Binding-site contacts:
Ligand atom C4 contacts residue ASN154 of chain 25.A at 4.2 Å.
Ligand atom C5 contacts residue THR156 of chain 25.A at 4.2 Å.
Ligand atom C1 contacts residue GLY150 of chain 25.A at 3.9 Å.
Ligand atom C8 contacts residue ASN157 of chain 25.A at 3.9 Å.
Ligand atom C2 contacts residue ASN154 of chain 25.A at 2.4 Å.
Ligand atom C5 contacts residue MET151 of chain 25.A at 3.8 Å (hydrophobic).
Ligand atom C3 contacts residue ASN154 of chain 25.A at 3.8 Å.
Ligand atom C3 contacts residue MET151 of chain 25.A at 4.0 Å (hydrophobic).
Ligand atom C6 contacts residue THR156 of chain 25.A at 3.7 Å.
Ligand atom N2 contacts residue GLY150 of chain 25.A at 3.5 Å (h-bond).
Ligand atom O7 contacts residue HIS148 of chain 25.A at 3.6 Å (h-bond).
Ligand atom C1 contacts residue MET151 of chain 25.A at 4.1 Å (hydrophobic).
Ligand atom C2 contacts residue GLY150 of chain 25.A at 3.8 Å.
Ligand atom C5 contacts residue THR156 of chain 25.A at 3.9 Å.
Ligand atom N2 contacts residue ASN154 of chain 25.A at 2.9 Å (h-bond).
Ligand atom C1 contacts residue ASN154 of chain 25.A at 1.4 Å.
Ligand atom O5 contacts residue MET151 of chain 25.A at 3.9 Å.
Ligand atom O7 contacts residue THR156 of chain 25.A at 4.5 Å.
Ligand atom C6 contacts residue ASN157 of chain 25.A at 3.5 Å.
Ligand atom O7 contacts residue GLY150 of chain 25.A at 2.9 Å (h-bond).
Ligand atom C2 contacts residue MET151 of chain 25.A at 4.2 Å (hydrophobic).
Ligand atom O7 contacts residue ASN154 of chain 25.A at 4.0 Å.
Ligand atom O5 contacts residue ASN157 of chain 25.A at 4.3 Å.
Ligand atom O6 contacts residue THR156 of chain 25.A at 4.5 Å.
Ligand atom C8 contacts residue THR156 of chain 25.A at 4.5 Å.
Ligand atom C6 contacts residue ASP161 of chain 25.A at 3.6 Å.
Ligand atom O5 contacts residue THR156 of chain 25.A at 4.0 Å.
Ligand atom O5 contacts residue THR156 of chain 25.A at 4.0 Å.
Ligand atom C7 contacts residue ASN154 of chain 25.A at 3.7 Å.
Ligand atom C6 contacts residue MET151 of chain 25.A at 4.5 Å (hydrophobic).
Ligand atom C4 contacts residue MET151 of chain 25.A at 3.9 Å (hydrophobic).
Ligand atom C8 contacts residue GLY150 of chain 25.A at 3.8 Å.
Ligand atom O6 contacts residue MET151 of chain 25.A at 4.2 Å.
Ligand atom C1 contacts residue THR156 of chain 25.A at 4.3 Å.
Ligand atom O5 contacts residue ASN154 of chain 25.A at 2.3 Å (h-bond).
Ligand atom C7 contacts residue GLY150 of chain 25.A at 3.1 Å.
Ligand atom C5 contacts residue ASN154 of chain 25.A at 3.6 Å.
Ligand atom C6 contacts residue THR156 of chain 25.A at 4.0 Å.

Sequence of chain 25.A:
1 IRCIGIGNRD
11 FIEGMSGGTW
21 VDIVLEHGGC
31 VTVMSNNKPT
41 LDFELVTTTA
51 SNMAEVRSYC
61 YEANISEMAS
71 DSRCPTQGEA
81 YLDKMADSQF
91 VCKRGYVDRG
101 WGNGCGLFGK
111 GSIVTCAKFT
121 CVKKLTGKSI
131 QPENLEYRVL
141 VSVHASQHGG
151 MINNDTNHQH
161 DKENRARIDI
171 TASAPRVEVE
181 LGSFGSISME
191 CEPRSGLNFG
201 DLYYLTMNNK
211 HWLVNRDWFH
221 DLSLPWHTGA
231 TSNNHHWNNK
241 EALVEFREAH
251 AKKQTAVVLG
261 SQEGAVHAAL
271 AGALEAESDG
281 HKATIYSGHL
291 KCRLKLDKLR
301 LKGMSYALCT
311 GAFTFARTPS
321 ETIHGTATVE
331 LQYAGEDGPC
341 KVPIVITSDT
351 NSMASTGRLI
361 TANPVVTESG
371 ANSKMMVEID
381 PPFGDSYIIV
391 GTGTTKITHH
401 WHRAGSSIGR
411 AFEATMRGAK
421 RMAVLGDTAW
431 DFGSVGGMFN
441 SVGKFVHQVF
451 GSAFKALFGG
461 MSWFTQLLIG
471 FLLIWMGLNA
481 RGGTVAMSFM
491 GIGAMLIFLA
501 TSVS

A small-molecule ligand and the protein it binds are described below.
Small molecule (SMILES): CC(=O)N[C@H]1[C@H](O[C@H]2[C@H](O)[C@@H](NC(C)=O)CO[C@@H]2CO[C@@H]2O[C@@H](C)[C@@H](O)[C@@H](O)[C@@H]2O)O[C@H](CO)[C@@H](O)[C@@H]1O